Binding-site contacts:
Ligand atom C5 contacts residue ASN92 of chain 1.A at 3.6 Å.
Ligand atom N2 contacts residue ASN92 of chain 1.A at 2.9 Å (h-bond).
Ligand atom O5 contacts residue GLU73 of chain 1.A at 4.1 Å.
Ligand atom O5 contacts residue ASN75 of chain 1.A at 3.1 Å (h-bond).
Ligand atom C4 contacts residue ASN92 of chain 1.A at 4.2 Å.
Ligand atom C5 contacts residue ASN75 of chain 1.A at 4.2 Å.
Ligand atom C3 contacts residue ASN92 of chain 1.A at 3.8 Å.
Ligand atom C4 contacts residue GLU73 of chain 1.A at 4.5 Å.
Ligand atom C1 contacts residue ASN92 of chain 1.A at 1.4 Å.
Ligand atom O7 contacts residue GLU73 of chain 1.A at 2.8 Å (salt-bridge).
Ligand atom C2 contacts residue ASN92 of chain 1.A at 2.4 Å.
Ligand atom C8 contacts residue ASN92 of chain 1.A at 4.4 Å.
Ligand atom C6 contacts residue GLU73 of chain 1.A at 4.5 Å.
Ligand atom C1 contacts residue GLU73 of chain 1.A at 3.7 Å.
Ligand atom C6 contacts residue ASN75 of chain 1.A at 4.2 Å.
Ligand atom O7 contacts residue ASN92 of chain 1.A at 3.3 Å (h-bond).
Ligand atom O7 contacts residue ASN74 of chain 1.A at 4.0 Å.
Ligand atom O6 contacts residue ASN75 of chain 1.A at 4.2 Å.
Ligand atom N2 contacts residue GLU73 of chain 1.A at 4.2 Å.
Ligand atom C1 contacts residue ASN75 of chain 1.A at 3.7 Å.
Ligand atom C7 contacts residue ASN92 of chain 1.A at 3.2 Å.
Ligand atom C7 contacts residue GLU73 of chain 1.A at 3.8 Å.
Ligand atom O5 contacts residue ASN92 of chain 1.A at 2.3 Å (h-bond).
Ligand atom C2 contacts residue GLU73 of chain 1.A at 3.7 Å.

Sequence of chain 1.A:
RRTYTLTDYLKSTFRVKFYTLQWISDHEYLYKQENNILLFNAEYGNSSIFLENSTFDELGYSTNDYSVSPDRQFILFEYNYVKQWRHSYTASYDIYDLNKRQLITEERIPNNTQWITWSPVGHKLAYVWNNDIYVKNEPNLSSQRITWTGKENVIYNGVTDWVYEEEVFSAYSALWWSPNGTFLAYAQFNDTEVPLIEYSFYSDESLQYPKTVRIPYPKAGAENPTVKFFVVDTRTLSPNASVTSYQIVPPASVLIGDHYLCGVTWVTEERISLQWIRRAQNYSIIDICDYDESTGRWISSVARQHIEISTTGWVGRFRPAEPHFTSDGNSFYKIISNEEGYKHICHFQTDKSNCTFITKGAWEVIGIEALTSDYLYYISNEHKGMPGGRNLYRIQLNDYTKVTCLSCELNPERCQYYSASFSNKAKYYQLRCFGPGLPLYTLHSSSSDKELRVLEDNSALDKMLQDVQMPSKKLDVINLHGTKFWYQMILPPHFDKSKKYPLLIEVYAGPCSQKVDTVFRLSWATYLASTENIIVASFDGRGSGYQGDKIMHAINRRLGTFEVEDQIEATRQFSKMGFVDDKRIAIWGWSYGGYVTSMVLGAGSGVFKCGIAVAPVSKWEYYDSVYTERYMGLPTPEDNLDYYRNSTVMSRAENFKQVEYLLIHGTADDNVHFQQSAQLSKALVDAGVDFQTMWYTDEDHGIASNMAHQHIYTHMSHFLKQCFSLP

This small molecule binds to this protein.
Small molecule (SMILES): CC(=O)N[C@@H]1[C@@H](O)[C@H](O)[C@@H](CO)O[C@H]1O